Sequence of chain 1.B:
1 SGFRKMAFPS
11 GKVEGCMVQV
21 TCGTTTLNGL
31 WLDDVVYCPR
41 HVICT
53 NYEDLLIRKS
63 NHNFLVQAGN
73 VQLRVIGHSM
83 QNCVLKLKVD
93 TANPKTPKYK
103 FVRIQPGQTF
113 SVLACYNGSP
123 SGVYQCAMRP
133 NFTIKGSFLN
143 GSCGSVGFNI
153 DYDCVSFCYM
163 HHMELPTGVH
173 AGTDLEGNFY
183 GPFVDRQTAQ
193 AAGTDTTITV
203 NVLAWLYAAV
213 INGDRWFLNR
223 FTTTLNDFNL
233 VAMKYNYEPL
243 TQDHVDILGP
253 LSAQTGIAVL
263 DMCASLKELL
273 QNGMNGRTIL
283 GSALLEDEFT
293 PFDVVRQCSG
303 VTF

Sequence of chain 1.A:
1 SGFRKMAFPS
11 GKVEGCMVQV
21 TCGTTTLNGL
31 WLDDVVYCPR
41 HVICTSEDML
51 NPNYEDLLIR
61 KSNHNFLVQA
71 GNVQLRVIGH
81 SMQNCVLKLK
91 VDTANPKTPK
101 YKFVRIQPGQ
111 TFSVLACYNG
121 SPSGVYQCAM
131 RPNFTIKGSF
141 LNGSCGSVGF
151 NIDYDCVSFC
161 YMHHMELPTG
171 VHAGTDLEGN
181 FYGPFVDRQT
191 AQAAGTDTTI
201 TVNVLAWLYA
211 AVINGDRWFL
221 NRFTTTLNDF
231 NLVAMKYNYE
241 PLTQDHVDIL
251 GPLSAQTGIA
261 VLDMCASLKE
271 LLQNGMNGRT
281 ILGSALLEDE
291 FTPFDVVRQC

Binding-site contacts:
Ligand atom C05 contacts residue CYS300 of chain 1.A at 4.0 Å (hydrophobic).
Ligand atom C02 contacts residue ILE213 of chain 1.A at 4.2 Å (hydrophobic).
Ligand atom N06 contacts residue GLY2 of chain 1.A at 4.0 Å.
Ligand atom N03 contacts residue CYS300 of chain 1.A at 2.9 Å (h-bond).
Ligand atom O07 contacts residue ASN214 of chain 1.A at 3.0 Å (h-bond).
Ligand atom O07 contacts residue GLY2 of chain 1.A at 3.6 Å (h-bond).
Ligand atom S09 contacts residue ILE213 of chain 1.A at 4.0 Å.
Ligand atom O07 contacts residue SER1 of chain 1.A at 3.1 Å.
Ligand atom C02 contacts residue ALA210 of chain 1.A at 4.3 Å (hydrophobic).
Ligand atom O08 contacts residue LEU141 of chain 1.B at 3.8 Å.
Ligand atom C02 contacts residue PHE3 of chain 1.A at 3.8 Å (hydrophobic).
Ligand atom N03 contacts residue ASN214 of chain 1.A at 4.2 Å.
Ligand atom N06 contacts residue SER1 of chain 1.A at 3.4 Å.
Ligand atom C04 contacts residue GLY2 of chain 1.A at 3.6 Å.
Ligand atom C04 contacts residue PHE3 of chain 1.A at 4.1 Å (hydrophobic).
Ligand atom O08 contacts residue SER1 of chain 1.A at 3.2 Å.
Ligand atom N03 contacts residue PHE3 of chain 1.A at 3.3 Å.
Ligand atom N03 contacts residue ALA210 of chain 1.A at 3.6 Å (h-bond).
Ligand atom N03 contacts residue GLY2 of chain 1.A at 4.3 Å.
Ligand atom C04 contacts residue ALA210 of chain 1.A at 4.1 Å (hydrophobic).
Ligand atom C04 contacts residue ASN214 of chain 1.A at 3.4 Å.
Ligand atom S09 contacts residue CYS300 of chain 1.A at 2.7 Å (h-bond).
Ligand atom C02 contacts residue CYS300 of chain 1.A at 1.8 Å (hydrophobic).
Ligand atom N06 contacts residue ASN214 of chain 1.A at 3.9 Å.
Ligand atom C04 contacts residue CYS300 of chain 1.A at 4.0 Å (hydrophobic).
Ligand atom C05 contacts residue GLY2 of chain 1.A at 3.9 Å.
Ligand atom C05 contacts residue ASN214 of chain 1.A at 4.0 Å.

This protein binds this small molecule.
Small molecule (SMILES): O=[N+]([O-])c1cncs1